Sequence of chain 1.D:
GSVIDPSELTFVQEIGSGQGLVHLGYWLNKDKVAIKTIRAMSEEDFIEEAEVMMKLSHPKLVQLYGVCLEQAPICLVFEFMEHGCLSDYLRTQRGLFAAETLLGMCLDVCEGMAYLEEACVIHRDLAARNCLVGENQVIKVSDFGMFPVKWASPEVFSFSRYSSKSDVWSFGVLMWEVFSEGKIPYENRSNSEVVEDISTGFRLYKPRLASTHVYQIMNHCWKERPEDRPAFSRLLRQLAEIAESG

The small molecule below binds the protein below.
Small molecule (SMILES): CCC(O)(CC)c1ccc2c(-c3ccc(OC)cc3)c(-c3n[nH]c4ccsc34)[nH]c2c1

Binding-site contacts:
Ligand atom NAR contacts residue GLU82 of chain 1.D at 2.9 Å (salt-bridge).
Ligand atom CAH contacts residue ILE15 of chain 1.D at 3.5 Å (hydrophobic).
Ligand atom CAU contacts residue ALA35 of chain 1.D at 3.5 Å (hydrophobic).
Ligand atom CAA contacts residue GLY87 of chain 1.D at 3.8 Å.
Ligand atom CAO contacts residue HIS86 of chain 1.D at 3.6 Å.
Ligand atom NAQ contacts residue GLU82 of chain 1.D at 3.6 Å.
Ligand atom CBC contacts residue LEU135 of chain 1.D at 3.5 Å (hydrophobic).
Ligand atom CAV contacts residue LEU135 of chain 1.D at 3.6 Å (hydrophobic).
Ligand atom CAV contacts residue PHE81 of chain 1.D at 3.7 Å (hydrophobic).
Ligand atom NAE contacts residue PHE83 of chain 1.D at 3.5 Å.
Ligand atom CAZ contacts residue GLY16 of chain 1.D at 3.7 Å.
Ligand atom CAP contacts residue ALA35 of chain 1.D at 3.8 Å (hydrophobic).
Ligand atom OAL contacts residue GLU85 of chain 1.D at 2.9 Å (salt-bridge).
Ligand atom NAE contacts residue MET84 of chain 1.D at 2.9 Å (h-bond).
Ligand atom CAP contacts residue LEU135 of chain 1.D at 3.8 Å (hydrophobic).
Ligand atom NAR contacts residue ALA35 of chain 1.D at 3.4 Å.
Ligand atom CAT contacts residue LEU135 of chain 1.D at 3.6 Å (hydrophobic).
Ligand atom CAI contacts residue MET84 of chain 1.D at 3.4 Å (hydrophobic).
Ligand atom NAQ contacts residue MET84 of chain 1.D at 3.0 Å (h-bond).
Ligand atom CAN contacts residue PHE83 of chain 1.D at 3.7 Å (hydrophobic).
Ligand atom NAE contacts residue GLY87 of chain 1.D at 3.8 Å.
Ligand atom NAR contacts residue LEU135 of chain 1.D at 3.8 Å.
Ligand atom CAN contacts residue ILE15 of chain 1.D at 3.6 Å (hydrophobic).
Ligand atom CAD contacts residue MET84 of chain 1.D at 3.5 Å (hydrophobic).
Ligand atom CAZ contacts residue VAL23 of chain 1.D at 3.5 Å (hydrophobic).
Ligand atom CAH contacts residue GLY87 of chain 1.D at 3.4 Å.
Ligand atom CAT contacts residue ALA35 of chain 1.D at 3.7 Å (hydrophobic).
Ligand atom CAI contacts residue GLY87 of chain 1.D at 3.4 Å.
Ligand atom CAD contacts residue PHE83 of chain 1.D at 3.5 Å (hydrophobic).
Ligand atom CBB contacts residue CYS88 of chain 1.D at 3.6 Å (hydrophobic).
Ligand atom CBC contacts residue CYS88 of chain 1.D at 3.6 Å (hydrophobic).
Ligand atom CAY contacts residue VAL23 of chain 1.D at 3.6 Å (hydrophobic).
Ligand atom CAI contacts residue ILE15 of chain 1.D at 3.6 Å (hydrophobic).
Ligand atom CAU contacts residue LEU135 of chain 1.D at 3.5 Å (hydrophobic).
Ligand atom CAA contacts residue ILE15 of chain 1.D at 3.8 Å (hydrophobic).
Ligand atom CAG contacts residue ILE15 of chain 1.D at 3.7 Å (hydrophobic).
Ligand atom NAR contacts residue MET84 of chain 1.D at 3.6 Å (h-bond).
Ligand atom CAI contacts residue PHE83 of chain 1.D at 3.7 Å (hydrophobic).
Ligand atom CAD contacts residue GLY87 of chain 1.D at 3.7 Å.
Ligand atom NAQ contacts residue ALA35 of chain 1.D at 3.5 Å.